Sequence of chain 1.A:
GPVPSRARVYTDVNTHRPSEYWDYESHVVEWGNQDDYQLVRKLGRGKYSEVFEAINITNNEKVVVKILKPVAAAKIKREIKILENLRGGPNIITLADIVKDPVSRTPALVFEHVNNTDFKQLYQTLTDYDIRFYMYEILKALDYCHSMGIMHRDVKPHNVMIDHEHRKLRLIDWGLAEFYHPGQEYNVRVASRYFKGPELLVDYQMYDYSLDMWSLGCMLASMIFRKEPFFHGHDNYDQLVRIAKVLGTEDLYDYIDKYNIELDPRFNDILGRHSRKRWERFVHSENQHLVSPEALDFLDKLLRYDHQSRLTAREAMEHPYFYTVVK

The small molecule below binds the protein below.
Small molecule (SMILES): Clc1cc(C[NH2+]CCc2nc3ccccc3[nH]2)cc(Cl)c1-c1ccccc1

Binding-site contacts:
Ligand atom C4 contacts residue PHE120 of chain 1.A at 3.8 Å (hydrophobic).
Ligand atom C13 contacts residue LEU123 of chain 1.A at 3.8 Å (hydrophobic).
Ligand atom C8 contacts residue ASN117 of chain 1.A at 4.0 Å.
Ligand atom C18 contacts residue MET224 of chain 1.A at 3.0 Å (hydrophobic).
Ligand atom C10 contacts residue VAL52 of chain 1.A at 3.9 Å (hydrophobic).
Ligand atom C9 contacts residue GLY45 of chain 1.A at 3.9 Å.
Ligand atom N2 contacts residue HIS159 of chain 1.A at 2.6 Å (h-bond).
Ligand atom C4 contacts residue VAL161 of chain 1.A at 3.3 Å (hydrophobic).
Ligand atom C5 contacts residue VAL161 of chain 1.A at 3.1 Å (hydrophobic).
Ligand atom C21 contacts residue LEU127 of chain 1.A at 3.6 Å (hydrophobic).
Ligand atom C11 contacts residue HIS159 of chain 1.A at 3.7 Å.
Ligand atom CL contacts residue ILE163 of chain 1.A at 4.0 Å.
Ligand atom C18 contacts residue MET220 of chain 1.A at 3.7 Å (hydrophobic).
Ligand atom C3 contacts residue VAL161 of chain 1.A at 3.3 Å (hydrophobic).
Ligand atom C2 contacts residue PRO158 of chain 1.A at 3.9 Å (hydrophobic).
Ligand atom C contacts residue ILE163 of chain 1.A at 3.6 Å (hydrophobic).
Ligand atom C12 contacts residue HIS159 of chain 1.A at 3.8 Å.
Ligand atom C9 contacts residue LEU44 of chain 1.A at 3.9 Å (hydrophobic).
Ligand atom CL contacts residue ILE139 of chain 1.A at 3.6 Å.
Ligand atom C5 contacts residue PRO158 of chain 1.A at 3.3 Å (hydrophobic).
Ligand atom CL1 contacts residue MET224 of chain 1.A at 3.5 Å.
Ligand atom C1 contacts residue ILE163 of chain 1.A at 3.7 Å (hydrophobic).
Ligand atom C6 contacts residue HIS159 of chain 1.A at 3.3 Å.
Ligand atom C3 contacts residue PRO158 of chain 1.A at 3.9 Å (hydrophobic).
Ligand atom CL1 contacts residue LEU123 of chain 1.A at 3.7 Å.
Ligand atom CL contacts residue MET220 of chain 1.A at 3.6 Å.
Ligand atom C19 contacts residue MET224 of chain 1.A at 3.7 Å (hydrophobic).
Ligand atom C20 contacts residue LEU127 of chain 1.A at 4.0 Å (hydrophobic).
Ligand atom N contacts residue VAL161 of chain 1.A at 2.8 Å (h-bond).
Ligand atom C2 contacts residue VAL161 of chain 1.A at 3.8 Å (hydrophobic).
Ligand atom C1 contacts residue PRO158 of chain 1.A at 3.6 Å (hydrophobic).
Ligand atom C17 contacts residue MET224 of chain 1.A at 3.4 Å (hydrophobic).
Ligand atom C4 contacts residue PRO158 of chain 1.A at 3.7 Å (hydrophobic).
Ligand atom C3 contacts residue LEU123 of chain 1.A at 3.8 Å (hydrophobic).
Ligand atom C1 contacts residue VAL161 of chain 1.A at 3.3 Å (hydrophobic).
Ligand atom C17 contacts residue MET220 of chain 1.A at 3.5 Å (hydrophobic).
Ligand atom C5 contacts residue HIS159 of chain 1.A at 3.3 Å.
Ligand atom N contacts residue PRO158 of chain 1.A at 2.8 Å (h-bond).
Ligand atom CL1 contacts residue TYR124 of chain 1.A at 3.4 Å.
Ligand atom CL contacts residue VAL161 of chain 1.A at 3.1 Å.